Binding-site contacts:
Ligand atom C5 contacts residue ASN93 of chain 50.E at 4.0 Å.
Ligand atom C7 contacts residue TRP111 of chain 50.E at 3.8 Å (hydrophobic).
Ligand atom C4 contacts residue ASN93 of chain 50.E at 3.6 Å.
Ligand atom C7 contacts residue GLY92 of chain 50.E at 4.2 Å.
Ligand atom O5 contacts residue TRP111 of chain 50.E at 4.3 Å.
Ligand atom O5 contacts residue ASN93 of chain 50.E at 2.3 Å (h-bond).
Ligand atom C8 contacts residue GLY92 of chain 50.E at 3.6 Å.
Ligand atom C2 contacts residue TRP111 of chain 50.E at 4.1 Å (hydrophobic).
Ligand atom C2 contacts residue ASN93 of chain 50.E at 1.8 Å.
Ligand atom C8 contacts residue GLU91 of chain 50.E at 3.8 Å.
Ligand atom C1 contacts residue TRP111 of chain 50.E at 3.9 Å (hydrophobic).
Ligand atom O3 contacts residue ASN93 of chain 50.E at 4.0 Å.
Ligand atom C5 contacts residue TRP111 of chain 50.E at 3.7 Å (hydrophobic).
Ligand atom C4 contacts residue TRP111 of chain 50.E at 4.0 Å (hydrophobic).
Ligand atom O7 contacts residue TRP111 of chain 50.E at 3.6 Å.
Ligand atom O4 contacts residue TRP111 of chain 50.E at 3.4 Å.
Ligand atom C6 contacts residue ASN93 of chain 50.E at 3.1 Å.
Ligand atom O5 contacts residue ASN93 of chain 50.E at 4.1 Å.
Ligand atom N2 contacts residue ASN93 of chain 50.E at 2.5 Å (h-bond).
Ligand atom N2 contacts residue GLY92 of chain 50.E at 4.2 Å.
Ligand atom O3 contacts residue TRP111 of chain 50.E at 4.3 Å.
Ligand atom O7 contacts residue ASN93 of chain 50.E at 3.9 Å.
Ligand atom N2 contacts residue TRP111 of chain 50.E at 3.5 Å.
Ligand atom C8 contacts residue TRP111 of chain 50.E at 3.3 Å (hydrophobic).
Ligand atom C1 contacts residue ASN93 of chain 50.E at 1.4 Å.
Ligand atom C3 contacts residue ASN93 of chain 50.E at 3.1 Å.
Ligand atom C6 contacts residue HIS42 of chain 50.E at 4.3 Å.
Ligand atom C7 contacts residue ASN93 of chain 50.E at 3.5 Å.
Ligand atom C3 contacts residue TRP111 of chain 50.E at 3.7 Å (hydrophobic).
Ligand atom C5 contacts residue ASN93 of chain 50.E at 3.5 Å.

Sequence of chain 50.E:
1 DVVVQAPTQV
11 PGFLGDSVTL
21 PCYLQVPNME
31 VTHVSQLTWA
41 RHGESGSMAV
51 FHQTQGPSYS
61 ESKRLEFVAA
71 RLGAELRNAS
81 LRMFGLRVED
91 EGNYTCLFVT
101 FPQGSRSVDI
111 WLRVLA

A small-molecule ligand and the protein it binds are described below.
Small molecule (SMILES): CC(=O)N[C@H]1[C@H](O[C@H]2[C@H](O)[C@@H](NC(C)=O)CO[C@@H]2CO[C@@H]2O[C@@H](C)[C@@H](O)[C@@H](O)[C@@H]2O)O[C@H](CO)[C@@H](O[C@@H]2O[C@H](CO)[C@@H](O)[C@H](O[C@H]3O[C@H](CO)[C@@H](O)[C@H](O)[C@@H]3O)[C@@H]2O)[C@@H]1O